Binding-site contacts:
Ligand atom N2 contacts residue TRP495 of chain 1.A at 2.6 Å (h-bond).
Ligand atom C4 contacts residue GLY118 of chain 1.A at 3.9 Å.
Ligand atom N9 contacts residue ARG122 of chain 1.A at 2.7 Å (salt-bridge).
Ligand atom C6 contacts residue PHE410 of chain 1.A at 4.3 Å (hydrophobic).
Ligand atom N2 contacts residue PHE117 of chain 1.A at 3.3 Å.
Ligand atom N2 contacts residue GLY118 of chain 1.A at 4.1 Å.
Ligand atom N7 contacts residue PHE410 of chain 1.A at 4.3 Å.
Ligand atom N1 contacts residue ARG114 of chain 1.A at 4.5 Å.
Ligand atom C5 contacts residue ARG122 of chain 1.A at 4.5 Å.
Ligand atom C2 contacts residue PHE410 of chain 1.A at 4.5 Å (hydrophobic).
Ligand atom C2 contacts residue PHE117 of chain 1.A at 4.2 Å (hydrophobic).
Ligand atom N1 contacts residue PHE499 of chain 1.A at 4.5 Å.
Ligand atom C4 contacts residue PHE410 of chain 1.A at 4.3 Å (hydrophobic).
Ligand atom N3 contacts residue PHE410 of chain 1.A at 4.4 Å.
Ligand atom N9 contacts residue LYS115 of chain 1.A at 4.4 Å.
Ligand atom N9 contacts residue GLY118 of chain 1.A at 3.9 Å.
Ligand atom N3 contacts residue LYS115 of chain 1.A at 4.1 Å.
Ligand atom C8 contacts residue ARG122 of chain 1.A at 2.8 Å.
Ligand atom N1 contacts residue TYR446 of chain 1.A at 4.4 Å.
Ligand atom N2 contacts residue ARG114 of chain 1.A at 2.9 Å (salt-bridge).
Ligand atom N7 contacts residue ARG122 of chain 1.A at 3.9 Å.
Ligand atom C2 contacts residue TRP495 of chain 1.A at 3.6 Å (hydrophobic).
Ligand atom N3 contacts residue GLY118 of chain 1.A at 3.5 Å.
Ligand atom N1 contacts residue TRP495 of chain 1.A at 3.8 Å.
Ligand atom N3 contacts residue ARG114 of chain 1.A at 2.9 Å (salt-bridge).
Ligand atom O6 contacts residue TYR446 of chain 1.A at 2.6 Å (h-bond).
Ligand atom N1 contacts residue PHE410 of chain 1.A at 4.3 Å.
Ligand atom C5 contacts residue PHE410 of chain 1.A at 4.4 Å (hydrophobic).
Ligand atom O6 contacts residue PHE410 of chain 1.A at 4.3 Å.
Ligand atom C6 contacts residue TYR446 of chain 1.A at 3.7 Å (hydrophobic).
Ligand atom C4 contacts residue ARG122 of chain 1.A at 3.8 Å.
Ligand atom C2 contacts residue ARG114 of chain 1.A at 3.3 Å.
Ligand atom C2 contacts residue GLY118 of chain 1.A at 4.3 Å.
Ligand atom C4 contacts residue ARG114 of chain 1.A at 4.1 Å.

This protein binds this small molecule.
Small molecule (SMILES): Nc1nc2[nH]cnc2c(=O)[nH]1

Sequence of chain 1.A:
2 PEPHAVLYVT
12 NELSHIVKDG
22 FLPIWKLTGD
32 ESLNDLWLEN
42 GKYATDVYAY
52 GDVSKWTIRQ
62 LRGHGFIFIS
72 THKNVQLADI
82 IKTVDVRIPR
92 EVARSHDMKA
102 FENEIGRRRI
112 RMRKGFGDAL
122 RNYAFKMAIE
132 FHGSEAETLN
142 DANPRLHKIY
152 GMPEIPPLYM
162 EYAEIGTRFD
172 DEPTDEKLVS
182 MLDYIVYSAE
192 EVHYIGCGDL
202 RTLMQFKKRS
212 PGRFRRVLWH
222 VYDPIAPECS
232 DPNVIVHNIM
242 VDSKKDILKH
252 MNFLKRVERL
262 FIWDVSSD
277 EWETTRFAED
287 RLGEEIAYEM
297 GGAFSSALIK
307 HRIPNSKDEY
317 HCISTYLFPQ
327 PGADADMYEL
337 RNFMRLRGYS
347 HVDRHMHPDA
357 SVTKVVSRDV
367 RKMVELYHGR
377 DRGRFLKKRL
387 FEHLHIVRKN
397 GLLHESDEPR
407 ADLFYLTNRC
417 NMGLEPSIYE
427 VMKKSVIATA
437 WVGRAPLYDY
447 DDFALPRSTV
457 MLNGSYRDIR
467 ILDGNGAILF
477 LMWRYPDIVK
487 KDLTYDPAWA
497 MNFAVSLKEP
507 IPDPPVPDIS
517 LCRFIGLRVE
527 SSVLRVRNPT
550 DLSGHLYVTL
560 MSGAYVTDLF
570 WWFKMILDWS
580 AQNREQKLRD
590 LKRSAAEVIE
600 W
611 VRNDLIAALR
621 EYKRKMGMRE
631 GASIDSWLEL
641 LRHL